Binding-site contacts:
Ligand atom O7 contacts residue TYR565 of chain 1.A at 3.5 Å (h-bond).
Ligand atom C7 contacts residue ASN562 of chain 1.A at 3.6 Å.
Ligand atom C5 contacts residue SER541 of chain 1.A at 3.7 Å.
Ligand atom O5 contacts residue ASN562 of chain 1.A at 2.4 Å (h-bond).
Ligand atom C8 contacts residue HIS583 of chain 1.A at 3.6 Å.
Ligand atom N2 contacts residue HIS583 of chain 1.A at 3.9 Å.
Ligand atom C2 contacts residue ASN562 of chain 1.A at 2.4 Å.
Ligand atom C8 contacts residue TYR565 of chain 1.A at 3.9 Å (hydrophobic).
Ligand atom C4 contacts residue ASN562 of chain 1.A at 4.2 Å.
Ligand atom O5 contacts residue SER541 of chain 1.A at 2.9 Å (h-bond).
Ligand atom C8 contacts residue ASP584 of chain 1.A at 4.0 Å.
Ligand atom C6 contacts residue SER541 of chain 1.A at 3.6 Å.
Ligand atom O6 contacts residue ASN518 of chain 1.A at 3.6 Å.
Ligand atom C8 contacts residue SER542 of chain 1.A at 4.4 Å.
Ligand atom O7 contacts residue ASN562 of chain 1.A at 3.8 Å.
Ligand atom N2 contacts residue ASN562 of chain 1.A at 2.9 Å (h-bond).
Ligand atom O4 contacts residue TYR565 of chain 1.A at 4.4 Å.
Ligand atom C5 contacts residue ASN562 of chain 1.A at 3.6 Å.
Ligand atom C7 contacts residue HIS583 of chain 1.A at 4.3 Å.
Ligand atom C1 contacts residue ASN562 of chain 1.A at 1.4 Å.
Ligand atom C1 contacts residue SER541 of chain 1.A at 3.7 Å.
Ligand atom C7 contacts residue TYR565 of chain 1.A at 4.0 Å (hydrophobic).
Ligand atom C3 contacts residue ASN562 of chain 1.A at 3.8 Å.
Ligand atom O6 contacts residue SER541 of chain 1.A at 2.5 Å (h-bond).
Ligand atom C6 contacts residue ASN518 of chain 1.A at 4.2 Å.
Ligand atom C6 contacts residue SER542 of chain 1.A at 3.5 Å.
Ligand atom C6 contacts residue TYR565 of chain 1.A at 4.4 Å (hydrophobic).
Ligand atom C5 contacts residue TYR565 of chain 1.A at 4.3 Å (hydrophobic).
Ligand atom C1 contacts residue SER564 of chain 1.A at 4.3 Å.
Ligand atom O6 contacts residue TYR565 of chain 1.A at 4.5 Å.
Ligand atom O6 contacts residue SER542 of chain 1.A at 2.7 Å (h-bond).

This small molecule binds to this protein.
Small molecule (SMILES): CC(=O)N[C@H]1[C@H](O[C@H]2[C@H](O)[C@@H](NC(C)=O)CO[C@@H]2CO)O[C@H](CO)[C@@H](O)[C@@H]1O

Sequence of chain 1.A:
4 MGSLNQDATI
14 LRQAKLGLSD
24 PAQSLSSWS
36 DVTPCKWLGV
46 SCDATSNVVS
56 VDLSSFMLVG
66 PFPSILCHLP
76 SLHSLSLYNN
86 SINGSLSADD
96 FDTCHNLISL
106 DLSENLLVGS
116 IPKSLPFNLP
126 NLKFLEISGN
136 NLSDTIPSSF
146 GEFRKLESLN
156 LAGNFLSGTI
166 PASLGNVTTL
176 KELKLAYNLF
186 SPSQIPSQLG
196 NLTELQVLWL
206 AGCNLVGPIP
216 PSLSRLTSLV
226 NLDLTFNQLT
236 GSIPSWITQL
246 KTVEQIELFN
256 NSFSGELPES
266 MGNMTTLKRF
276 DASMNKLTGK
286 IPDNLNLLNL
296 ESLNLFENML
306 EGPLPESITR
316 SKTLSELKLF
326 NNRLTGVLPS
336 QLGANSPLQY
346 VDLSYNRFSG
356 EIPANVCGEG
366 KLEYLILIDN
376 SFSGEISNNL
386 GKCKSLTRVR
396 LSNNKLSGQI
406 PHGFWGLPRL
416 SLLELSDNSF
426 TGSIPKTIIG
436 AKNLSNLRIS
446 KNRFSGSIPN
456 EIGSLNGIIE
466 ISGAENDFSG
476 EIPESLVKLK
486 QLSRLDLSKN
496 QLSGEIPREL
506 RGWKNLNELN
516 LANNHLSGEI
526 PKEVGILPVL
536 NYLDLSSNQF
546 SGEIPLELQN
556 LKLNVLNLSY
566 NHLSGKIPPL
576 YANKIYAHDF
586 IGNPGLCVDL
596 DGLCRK